Sequence of chain 1.A:
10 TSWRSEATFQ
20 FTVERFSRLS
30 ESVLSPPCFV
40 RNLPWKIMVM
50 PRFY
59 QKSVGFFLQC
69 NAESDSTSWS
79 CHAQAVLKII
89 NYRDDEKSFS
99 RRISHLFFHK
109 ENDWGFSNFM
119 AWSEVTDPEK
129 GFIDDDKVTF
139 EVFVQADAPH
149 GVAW

Binding-site contacts:
Ligand atom C contacts residue ASP111 of chain 1.A at 3.4 Å.
Ligand atom CG2 contacts residue GLU109 of chain 1.A at 4.0 Å.
Ligand atom CD contacts residue PHE114 of chain 1.A at 3.8 Å (hydrophobic).
Ligand atom CB contacts residue MET49 of chain 1.A at 3.6 Å (hydrophobic).
Ligand atom CA contacts residue PHE114 of chain 1.A at 3.9 Å (hydrophobic).
Ligand atom OG contacts residue MET47 of chain 1.A at 3.8 Å.
Ligand atom CA contacts residue ASP111 of chain 1.A at 3.8 Å.
Ligand atom CA contacts residue TRP112 of chain 1.A at 3.5 Å (hydrophobic).
Ligand atom C contacts residue PHE65 of chain 1.A at 3.6 Å (hydrophobic).
Ligand atom O contacts residue TRP112 of chain 1.A at 4.0 Å.
Ligand atom CB contacts residue TRP112 of chain 1.A at 3.6 Å (hydrophobic).
Ligand atom N contacts residue GLY113 of chain 1.A at 2.9 Å (h-bond).
Ligand atom C contacts residue GLY113 of chain 1.A at 4.0 Å.
Ligand atom C contacts residue TRP112 of chain 1.A at 3.4 Å (hydrophobic).
Ligand atom CB contacts residue ASP111 of chain 1.A at 3.4 Å.
Ligand atom N contacts residue PHE114 of chain 1.A at 3.6 Å.
Ligand atom O contacts residue PHE65 of chain 1.A at 3.4 Å.
Ligand atom C contacts residue GLY113 of chain 1.A at 3.5 Å.
Ligand atom C contacts residue PHE114 of chain 1.A at 3.7 Å (hydrophobic).
Ligand atom N contacts residue ASN116 of chain 1.A at 4.0 Å.
Ligand atom OG contacts residue ASP111 of chain 1.A at 2.6 Å (salt-bridge).
Ligand atom O contacts residue PHE114 of chain 1.A at 3.8 Å.
Ligand atom CA contacts residue GLY113 of chain 1.A at 3.1 Å.
Ligand atom CG2 contacts residue ASP111 of chain 1.A at 3.5 Å.
Ligand atom N contacts residue TRP112 of chain 1.A at 3.6 Å.
Ligand atom O contacts residue PHE65 of chain 1.A at 3.5 Å.
Ligand atom CB contacts residue PHE114 of chain 1.A at 3.9 Å (hydrophobic).
Ligand atom CB contacts residue ASP111 of chain 1.A at 3.4 Å.
Ligand atom O contacts residue ARG51 of chain 1.A at 3.5 Å (salt-bridge).
Ligand atom N contacts residue PHE65 of chain 1.A at 3.6 Å.
Ligand atom CA contacts residue PHE65 of chain 1.A at 3.6 Å (hydrophobic).
Ligand atom O contacts residue GLY113 of chain 1.A at 2.9 Å (h-bond).
Ligand atom CB contacts residue MET47 of chain 1.A at 3.8 Å (hydrophobic).
Ligand atom CG2 contacts residue TRP112 of chain 1.A at 3.8 Å (hydrophobic).
Ligand atom CB contacts residue GLY113 of chain 1.A at 3.6 Å.
Ligand atom O contacts residue TRP112 of chain 1.A at 3.4 Å.
Ligand atom C contacts residue TRP112 of chain 1.A at 4.0 Å (hydrophobic).
Ligand atom N contacts residue TRP112 of chain 1.A at 4.0 Å.
Ligand atom CA contacts residue ASP111 of chain 1.A at 3.2 Å.
Ligand atom N contacts residue ASP111 of chain 1.A at 2.7 Å (salt-bridge).

This protein binds this small molecule.
Small molecule (SMILES): CC(C)[C@H](N)C(=O)N[C@@H](CO)C(=O)N1CCC[C@H]1C(=O)N[C@@H](CO)C(=O)N[C@H](C(=O)N[C@@H](CO)C(=O)N[C@H](C=O)Cc1ccc(O)cc1)[C@@H](C)O